Binding-site contacts:
Ligand atom CB contacts residue GLN49 of chain 1.C at 3.4 Å.
Ligand atom CD2 contacts residue MET39 of chain 1.C at 3.4 Å (hydrophobic).
Ligand atom O contacts residue VAL70 of chain 1.C at 3.5 Å.
Ligand atom NE1 contacts residue LEU31 of chain 1.C at 2.9 Å (h-bond).
Ligand atom O contacts residue GLN49 of chain 1.C at 3.6 Å.
Ligand atom C contacts residue VAL70 of chain 1.C at 3.7 Å (hydrophobic).
Ligand atom CZ contacts residue HIS50 of chain 1.C at 3.6 Å.
Ligand atom CD1 contacts residue GLN49 of chain 1.C at 3.3 Å.
Ligand atom O contacts residue TYR77 of chain 1.C at 2.7 Å (h-bond).
Ligand atom CE1 contacts residue VAL70 of chain 1.C at 3.5 Å (hydrophobic).
Ligand atom NE1 contacts residue GLY35 of chain 1.C at 3.3 Å.
Ligand atom CE2 contacts residue HIS50 of chain 1.C at 3.7 Å.
Ligand atom CD2 contacts residue HIS73 of chain 1.C at 3.5 Å.
Ligand atom N contacts residue LEU31 of chain 1.C at 3.7 Å.
Ligand atom N contacts residue GLN49 of chain 1.C at 2.8 Å (h-bond).
Ligand atom CG contacts residue HIS50 of chain 1.C at 3.8 Å.
Ligand atom O contacts residue LEU31 of chain 1.C at 3.5 Å.
Ligand atom CE2 contacts residue MET39 of chain 1.C at 3.7 Å (hydrophobic).
Ligand atom CE1 contacts residue ILE38 of chain 1.C at 3.7 Å (hydrophobic).
Ligand atom O contacts residue HIS73 of chain 1.C at 3.7 Å.
Ligand atom CA contacts residue TYR77 of chain 1.C at 3.2 Å (hydrophobic).
Ligand atom CE2 contacts residue GLY35 of chain 1.C at 3.6 Å.
Ligand atom CZ2 contacts residue GLY35 of chain 1.C at 3.7 Å.
Ligand atom N contacts residue PHE32 of chain 1.C at 3.4 Å.
Ligand atom CG contacts residue GLN49 of chain 1.C at 3.8 Å.
Ligand atom CD1 contacts residue GLY35 of chain 1.C at 3.6 Å.
Ligand atom N contacts residue LYS28 of chain 1.C at 3.0 Å (salt-bridge).
Ligand atom N contacts residue TYR77 of chain 1.C at 3.4 Å (h-bond).
Ligand atom CA contacts residue GLN49 of chain 1.C at 3.5 Å.
Ligand atom OH contacts residue HIS50 of chain 1.C at 3.6 Å.
Ligand atom C contacts residue TYR77 of chain 1.C at 3.2 Å (hydrophobic).
Ligand atom CB contacts residue PHE32 of chain 1.C at 3.6 Å (hydrophobic).
Ligand atom O contacts residue LYS28 of chain 1.C at 3.0 Å.
Ligand atom CZ contacts residue ILE38 of chain 1.C at 3.4 Å (hydrophobic).
Ligand atom CE2 contacts residue LEU31 of chain 1.C at 3.7 Å (hydrophobic).
Ligand atom CZ3 contacts residue ILE38 of chain 1.C at 3.7 Å (hydrophobic).
Ligand atom CD2 contacts residue HIS50 of chain 1.C at 3.6 Å.
Ligand atom CA contacts residue GLN49 of chain 1.C at 3.4 Å.
Ligand atom C contacts residue GLN49 of chain 1.C at 3.6 Å.
Ligand atom C contacts residue LYS28 of chain 1.C at 3.6 Å.

Sequence of chain 1.C:
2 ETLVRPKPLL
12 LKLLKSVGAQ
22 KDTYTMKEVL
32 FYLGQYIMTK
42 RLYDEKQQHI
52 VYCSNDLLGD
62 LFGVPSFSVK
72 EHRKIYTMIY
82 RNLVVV

A small-molecule ligand and the protein it binds are described below.
Small molecule (SMILES): CC(=O)N[C@H](C(=O)N[C@@H](CO)C(=O)N[C@@H](Cc1ccccc1)C(=O)N[C@@H](C)C(=O)N[C@@H](CCC(=O)O)C(=O)N[C@@H](Cc1ccc(O)cc1)C(=O)N[C@@H](CC1=CN=C2C=CC=CC12)C(=O)N[C@@H](C)C(=O)N[C@@H](CC(C)C)C(=O)N[C@@H](CC(C)C)C(=O)N[C@@H]1CCC[C@@H]1C(=O)N1CCC[C@H]1C(N)=O)[C@@H](C)O